A small-molecule ligand and the protein it binds are described below.
Small molecule (SMILES): CC(=O)N[C@@H]1[C@@H](O)[C@H](O)[C@@H](CO)O[C@H]1O

Sequence of chain 1.I:
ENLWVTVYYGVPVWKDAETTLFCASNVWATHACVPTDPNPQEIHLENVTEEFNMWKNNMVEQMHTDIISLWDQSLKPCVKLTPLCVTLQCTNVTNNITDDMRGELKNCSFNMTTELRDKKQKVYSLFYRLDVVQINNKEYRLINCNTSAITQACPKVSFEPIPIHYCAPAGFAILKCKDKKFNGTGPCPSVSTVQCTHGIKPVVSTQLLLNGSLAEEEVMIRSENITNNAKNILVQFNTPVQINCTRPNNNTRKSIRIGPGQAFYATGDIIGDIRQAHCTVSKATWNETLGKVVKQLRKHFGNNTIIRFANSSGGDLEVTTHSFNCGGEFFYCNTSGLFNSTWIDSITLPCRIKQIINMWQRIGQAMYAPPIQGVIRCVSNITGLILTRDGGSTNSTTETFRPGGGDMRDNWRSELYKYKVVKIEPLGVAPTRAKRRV

Binding-site contacts:
Ligand atom C8 contacts residue GLU78 of chain 1.I at 3.4 Å.
Ligand atom C1 contacts residue GLY22 of chain 1.J at 4.5 Å.
Ligand atom O7 contacts residue GLY22 of chain 1.J at 3.2 Å (h-bond).
Ligand atom C7 contacts residue GLY22 of chain 1.J at 3.1 Å.
Ligand atom O7 contacts residue ASN79 of chain 1.I at 4.2 Å.
Ligand atom N2 contacts residue GLU78 of chain 1.I at 2.4 Å (salt-bridge).
Ligand atom C1 contacts residue GLU78 of chain 1.I at 3.5 Å.
Ligand atom O7 contacts residue SER23 of chain 1.J at 3.8 Å.
Ligand atom O3 contacts residue GLU78 of chain 1.I at 4.3 Å.
Ligand atom C3 contacts residue ASN79 of chain 1.I at 3.8 Å.
Ligand atom C8 contacts residue GLY22 of chain 1.J at 3.4 Å.
Ligand atom N2 contacts residue ASN79 of chain 1.I at 2.8 Å (h-bond).
Ligand atom C2 contacts residue GLY22 of chain 1.J at 4.2 Å.
Ligand atom C4 contacts residue ASN79 of chain 1.I at 4.3 Å.
Ligand atom C2 contacts residue GLU78 of chain 1.I at 3.3 Å.
Ligand atom C3 contacts residue GLU78 of chain 1.I at 3.7 Å.
Ligand atom C5 contacts residue ASN79 of chain 1.I at 3.7 Å.
Ligand atom O7 contacts residue GLU78 of chain 1.I at 4.5 Å.
Ligand atom C7 contacts residue GLU78 of chain 1.I at 3.3 Å.
Ligand atom C2 contacts residue ASN79 of chain 1.I at 2.4 Å.
Ligand atom O5 contacts residue ASN79 of chain 1.I at 2.4 Å (h-bond).
Ligand atom N2 contacts residue GLY22 of chain 1.J at 3.5 Å (h-bond).
Ligand atom C8 contacts residue SER23 of chain 1.J at 3.8 Å.
Ligand atom C7 contacts residue ASN79 of chain 1.I at 3.8 Å.
Ligand atom C7 contacts residue SER23 of chain 1.J at 4.2 Å.
Ligand atom C1 contacts residue ASN79 of chain 1.I at 1.4 Å.

Sequence of chain 1.J:
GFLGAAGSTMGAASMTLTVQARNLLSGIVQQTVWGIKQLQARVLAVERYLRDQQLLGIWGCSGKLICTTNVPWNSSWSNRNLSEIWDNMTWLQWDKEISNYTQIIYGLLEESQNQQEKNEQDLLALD